Binding-site contacts:
Ligand atom NH1 contacts residue ILE51 of chain 27.C at 3.5 Å (h-bond).
Ligand atom C contacts residue ARG49 of chain 27.C at 3.5 Å.
Ligand atom NH1 contacts residue ASP228 of chain 27.C at 3.2 Å (salt-bridge).
Ligand atom CA contacts residue ARG49 of chain 27.C at 3.7 Å.
Ligand atom O contacts residue ARG50 of chain 27.C at 3.7 Å.
Ligand atom O contacts residue ILE39 of chain 27.C at 3.5 Å.
Ligand atom CD contacts residue ASP53 of chain 27.C at 3.3 Å.
Ligand atom CB contacts residue ASP258 of chain 27.C at 3.7 Å.
Ligand atom CZ contacts residue ASP228 of chain 27.C at 3.2 Å.
Ligand atom NH1 contacts residue THR246 of chain 27.C at 3.5 Å.
Ligand atom CD2 contacts residue ARG43 of chain 27.C at 3.7 Å.
Ligand atom CG2 contacts residue ALA42 of chain 27.C at 3.7 Å (hydrophobic).
Ligand atom CB contacts residue ARG49 of chain 27.C at 3.6 Å.
Ligand atom NH2 contacts residue THR246 of chain 27.C at 2.8 Å (h-bond).
Ligand atom OG1 contacts residue ASP258 of chain 27.C at 3.5 Å.
Ligand atom N contacts residue ARG49 of chain 27.C at 3.7 Å.
Ligand atom O contacts residue ARG43 of chain 27.C at 2.9 Å (salt-bridge).
Ligand atom CB contacts residue MET259 of chain 27.C at 3.5 Å (hydrophobic).
Ligand atom NH1 contacts residue ARG50 of chain 27.C at 3.7 Å.
Ligand atom N contacts residue ASP258 of chain 27.C at 3.2 Å (salt-bridge).
Ligand atom CD1 contacts residue PRO57 of chain 27.C at 3.6 Å (hydrophobic).
Ligand atom O contacts residue ARG49 of chain 27.C at 3.0 Å (salt-bridge).
Ligand atom N contacts residue ARG49 of chain 27.C at 3.5 Å (salt-bridge).
Ligand atom N contacts residue ASP258 of chain 27.C at 2.9 Å (salt-bridge).
Ligand atom C contacts residue ASP258 of chain 27.C at 3.7 Å.
Ligand atom CA contacts residue ASP258 of chain 27.C at 3.3 Å.
Ligand atom N contacts residue ASP258 of chain 27.C at 3.7 Å.
Ligand atom CG2 contacts residue MET259 of chain 27.C at 3.7 Å (hydrophobic).
Ligand atom N contacts residue ARG49 of chain 27.C at 3.5 Å (salt-bridge).
Ligand atom CB contacts residue ARG49 of chain 27.C at 3.7 Å.
Ligand atom NE contacts residue ASP53 of chain 27.C at 3.6 Å (salt-bridge).
Ligand atom OG1 contacts residue MET259 of chain 27.C at 2.6 Å (h-bond).
Ligand atom O contacts residue ILE54 of chain 27.C at 3.4 Å.
Ligand atom N contacts residue ASP258 of chain 27.C at 3.3 Å (salt-bridge).
Ligand atom NH2 contacts residue ASP228 of chain 27.C at 2.4 Å (salt-bridge).
Ligand atom C contacts residue ILE54 of chain 27.C at 3.7 Å (hydrophobic).
Ligand atom O contacts residue ARG43 of chain 27.C at 3.3 Å (salt-bridge).
Ligand atom C contacts residue ILE39 of chain 27.C at 3.6 Å (hydrophobic).
Ligand atom CB contacts residue ILE39 of chain 27.C at 3.7 Å (hydrophobic).
Ligand atom CA contacts residue ILE54 of chain 27.C at 3.7 Å (hydrophobic).

The protein below binds the small molecule below.
Small molecule (SMILES): CC(C)C[C@H](NC(=O)CN)C(=O)N[C@H](C(=O)N[C@H](C(=O)NCC(=O)N[C@@H](CO)C(=O)N[C@@H](CC(C)C)C(=O)N[C@@H](CCCN=C(N)N)C(=O)NCC=O)C(C)C)[C@@H](C)O

Sequence of chain 27.C:
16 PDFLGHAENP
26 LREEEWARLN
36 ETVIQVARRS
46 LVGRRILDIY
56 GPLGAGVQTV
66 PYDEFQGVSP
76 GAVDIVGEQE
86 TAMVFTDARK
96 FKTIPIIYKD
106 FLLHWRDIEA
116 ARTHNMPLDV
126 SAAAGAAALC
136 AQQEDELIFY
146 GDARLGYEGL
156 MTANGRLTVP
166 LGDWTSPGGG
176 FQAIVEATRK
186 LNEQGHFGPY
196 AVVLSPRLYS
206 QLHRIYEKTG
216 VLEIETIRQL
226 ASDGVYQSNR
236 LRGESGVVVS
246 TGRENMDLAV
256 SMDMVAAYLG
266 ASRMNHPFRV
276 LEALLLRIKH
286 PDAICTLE